Sequence of chain 1.F:
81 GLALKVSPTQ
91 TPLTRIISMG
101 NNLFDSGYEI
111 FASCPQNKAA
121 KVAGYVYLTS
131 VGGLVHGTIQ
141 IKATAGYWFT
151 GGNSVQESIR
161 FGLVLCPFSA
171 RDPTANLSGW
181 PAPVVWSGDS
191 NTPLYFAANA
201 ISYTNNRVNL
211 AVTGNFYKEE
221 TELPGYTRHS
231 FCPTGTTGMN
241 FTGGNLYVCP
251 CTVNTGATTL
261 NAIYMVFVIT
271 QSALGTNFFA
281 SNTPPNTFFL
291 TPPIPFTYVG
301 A

A small-molecule ligand and the protein it binds are described below.
Small molecule (SMILES): NC(=O)CC[C@H](N)C(=O)O

Sequence of chain 1.C:
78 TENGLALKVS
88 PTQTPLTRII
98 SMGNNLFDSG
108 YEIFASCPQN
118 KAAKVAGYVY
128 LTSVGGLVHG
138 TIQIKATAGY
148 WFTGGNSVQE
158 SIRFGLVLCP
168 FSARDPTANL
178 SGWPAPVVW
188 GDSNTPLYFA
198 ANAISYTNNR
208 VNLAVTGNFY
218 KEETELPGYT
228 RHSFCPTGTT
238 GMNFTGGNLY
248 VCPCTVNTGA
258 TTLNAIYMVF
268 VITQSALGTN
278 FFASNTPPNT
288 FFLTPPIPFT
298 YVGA

Binding-site contacts:
Ligand atom CD contacts residue ASN199 of chain 1.F at 4.0 Å.
Ligand atom N contacts residue ALA301 of chain 1.F at 2.3 Å (h-bond).
Ligand atom CB contacts residue ALA301 of chain 1.F at 4.1 Å (hydrophobic).
Ligand atom NE2 contacts residue VAL299 of chain 1.F at 3.6 Å.
Ligand atom NE2 contacts residue GLY300 of chain 1.F at 3.8 Å.
Ligand atom CG contacts residue ALA301 of chain 1.F at 4.1 Å (hydrophobic).
Ligand atom N contacts residue GLY300 of chain 1.F at 4.2 Å.
Ligand atom CG contacts residue TYR127 of chain 1.C at 3.7 Å (hydrophobic).
Ligand atom NE2 contacts residue ASN199 of chain 1.F at 3.9 Å.
Ligand atom NE2 contacts residue GLY133 of chain 1.F at 3.1 Å (h-bond).
Ligand atom CA contacts residue ALA301 of chain 1.F at 3.1 Å (hydrophobic).
Ligand atom C contacts residue ALA301 of chain 1.F at 3.7 Å (hydrophobic).
Ligand atom CD contacts residue GLY133 of chain 1.F at 4.2 Å.
Ligand atom NE2 contacts residue TYR127 of chain 1.C at 3.9 Å.
Ligand atom OE1 contacts residue TYR127 of chain 1.C at 3.8 Å.
Ligand atom CG contacts residue GLY133 of chain 1.F at 3.8 Å.
Ligand atom O contacts residue ALA301 of chain 1.F at 3.4 Å (h-bond).
Ligand atom OE1 contacts residue ASN199 of chain 1.F at 3.9 Å.
Ligand atom N contacts residue ASN199 of chain 1.F at 3.5 Å (h-bond).
Ligand atom CD contacts residue TYR127 of chain 1.C at 3.8 Å (hydrophobic).